Binding-site contacts:
Ligand atom O7 contacts residue CYS235 of chain 1.D at 3.3 Å.
Ligand atom C4 contacts residue ASN239 of chain 1.D at 4.2 Å.
Ligand atom C2 contacts residue ASN239 of chain 1.D at 2.5 Å.
Ligand atom O7 contacts residue GLU234 of chain 1.D at 3.1 Å (salt-bridge).
Ligand atom C7 contacts residue CYS242 of chain 1.D at 4.0 Å (hydrophobic).
Ligand atom C7 contacts residue GLU243 of chain 1.D at 4.3 Å.
Ligand atom O7 contacts residue GLU243 of chain 1.D at 4.0 Å.
Ligand atom O3 contacts residue GLU234 of chain 1.D at 2.7 Å (salt-bridge).
Ligand atom C8 contacts residue GLU234 of chain 1.D at 4.2 Å.
Ligand atom O7 contacts residue TYR231 of chain 1.D at 4.2 Å.
Ligand atom C8 contacts residue ASN232 of chain 1.D at 3.7 Å.
Ligand atom C5 contacts residue ASN239 of chain 1.D at 3.7 Å.
Ligand atom O5 contacts residue ASN239 of chain 1.D at 2.4 Å (h-bond).
Ligand atom C8 contacts residue GLU243 of chain 1.D at 3.6 Å.
Ligand atom C7 contacts residue ASN239 of chain 1.D at 3.8 Å.
Ligand atom C3 contacts residue GLU234 of chain 1.D at 3.5 Å.
Ligand atom O7 contacts residue CYS242 of chain 1.D at 3.1 Å (h-bond).
Ligand atom C8 contacts residue ASN239 of chain 1.D at 4.2 Å.
Ligand atom O3 contacts residue GLY233 of chain 1.D at 3.2 Å.
Ligand atom N2 contacts residue GLU234 of chain 1.D at 2.9 Å (salt-bridge).
Ligand atom C7 contacts residue GLU234 of chain 1.D at 3.1 Å.
Ligand atom C3 contacts residue ASN239 of chain 1.D at 3.8 Å.
Ligand atom O3 contacts residue ASN232 of chain 1.D at 4.3 Å.
Ligand atom C7 contacts residue CYS235 of chain 1.D at 4.2 Å (hydrophobic).
Ligand atom C1 contacts residue ASN239 of chain 1.D at 1.4 Å.
Ligand atom N2 contacts residue ASN239 of chain 1.D at 2.9 Å (h-bond).
Ligand atom O7 contacts residue THR241 of chain 1.D at 4.3 Å.
Ligand atom C7 contacts residue THR241 of chain 1.D at 4.4 Å.
Ligand atom C2 contacts residue GLU234 of chain 1.D at 3.8 Å.
Ligand atom C8 contacts residue CYS242 of chain 1.D at 4.5 Å (hydrophobic).

The protein below binds the small molecule below.
Small molecule (SMILES): CC(=O)N[C@H]1[C@H](OC[C@H]2OC[C@H](NC(C)=O)[C@@H](O)[C@@H]2O)O[C@H](CO)[C@@H](O[C@@H]2O[C@H](CO)[C@@H](O)[C@H](O)[C@@H]2O)[C@@H]1O

Sequence of chain 1.D:
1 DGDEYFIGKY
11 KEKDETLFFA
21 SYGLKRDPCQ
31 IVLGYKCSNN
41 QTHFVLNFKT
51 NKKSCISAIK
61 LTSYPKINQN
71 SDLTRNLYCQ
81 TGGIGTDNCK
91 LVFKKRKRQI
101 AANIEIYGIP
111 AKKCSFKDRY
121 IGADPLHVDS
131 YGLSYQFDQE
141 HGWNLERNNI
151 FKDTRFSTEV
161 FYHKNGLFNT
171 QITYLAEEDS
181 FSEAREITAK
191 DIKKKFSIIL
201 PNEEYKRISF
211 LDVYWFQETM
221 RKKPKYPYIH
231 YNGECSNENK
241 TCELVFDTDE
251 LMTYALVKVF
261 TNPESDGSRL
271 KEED